A small-molecule ligand and the protein it binds are described below.
Small molecule (SMILES): C[C@@H](Oc1cc[n+]([O-])c2ccccc12)c1cn(-c2ccc(Cl)cc2)nn1

Binding-site contacts:
Ligand atom C21 contacts residue TYR319 of chain 1.B at 3.9 Å (hydrophobic).
Ligand atom C9 contacts residue IMP1 of chain 1.P at 3.5 Å.
Ligand atom C14 contacts residue GLU290 of chain 1.D at 3.9 Å.
Ligand atom C8 contacts residue IMP1 of chain 1.P at 3.4 Å.
Ligand atom C18 contacts residue PRO28 of chain 1.B at 3.8 Å (hydrophobic).
Ligand atom C21 contacts residue ALA127 of chain 1.D at 3.7 Å (hydrophobic).
Ligand atom C7 contacts residue ALA127 of chain 1.D at 3.5 Å (hydrophobic).
Ligand atom C20 contacts residue PRO28 of chain 1.B at 4.2 Å (hydrophobic).
Ligand atom C9 contacts residue ALA127 of chain 1.D at 4.1 Å (hydrophobic).
Ligand atom C3 contacts residue MET265 of chain 1.D at 3.8 Å (hydrophobic).
Ligand atom C2 contacts residue GLY266 of chain 1.D at 3.9 Å.
Ligand atom C8 contacts residue ALA127 of chain 1.D at 3.9 Å (hydrophobic).
Ligand atom C8 contacts residue THR184 of chain 1.D at 4.1 Å.
Ligand atom C12 contacts residue GLU290 of chain 1.D at 3.3 Å.
Ligand atom C12 contacts residue MET271 of chain 1.D at 4.1 Å (hydrophobic).
Ligand atom C6 contacts residue ALA127 of chain 1.D at 3.8 Å (hydrophobic).
Ligand atom C15 contacts residue GLU290 of chain 1.D at 3.0 Å.
Ligand atom O1 contacts residue GLU290 of chain 1.D at 3.7 Å.
Ligand atom C21 contacts residue GLU290 of chain 1.D at 3.7 Å.
Ligand atom C16 contacts residue ALA127 of chain 1.D at 3.8 Å (hydrophobic).
Ligand atom C11 contacts residue GLY266 of chain 1.D at 4.1 Å.
Ligand atom C11 contacts residue GLU290 of chain 1.D at 3.9 Å.
Ligand atom C7 contacts residue IMP1 of chain 1.P at 3.7 Å.
Ligand atom CL1 contacts residue TYR319 of chain 1.B at 3.5 Å.
Ligand atom C1 contacts residue GLY266 of chain 1.D at 3.9 Å.
Ligand atom O1 contacts residue GLY266 of chain 1.D at 3.9 Å.
Ligand atom N3 contacts residue ALA127 of chain 1.D at 3.9 Å.
Ligand atom CL1 contacts residue GLY318 of chain 1.B at 3.2 Å.
Ligand atom N4 contacts residue MET265 of chain 1.D at 4.0 Å.
Ligand atom C2 contacts residue MET265 of chain 1.D at 3.8 Å (hydrophobic).
Ligand atom C20 contacts residue TYR319 of chain 1.B at 3.7 Å (hydrophobic).
Ligand atom C6 contacts residue IMP1 of chain 1.P at 4.2 Å.
Ligand atom C19 contacts residue PRO28 of chain 1.B at 3.8 Å (hydrophobic).
Ligand atom N3 contacts residue GLU290 of chain 1.D at 4.0 Å.
Ligand atom CL1 contacts residue HIS128 of chain 1.D at 3.9 Å.
Ligand atom O2 contacts residue MET265 of chain 1.D at 3.8 Å.
Ligand atom CL1 contacts residue PRO28 of chain 1.B at 4.0 Å.
Ligand atom C15 contacts residue ALA127 of chain 1.D at 3.7 Å (hydrophobic).
Ligand atom C10 contacts residue IMP1 of chain 1.P at 4.0 Å.
Ligand atom C12 contacts residue VAL288 of chain 1.D at 3.6 Å (hydrophobic).

Sequence of chain 1.D:
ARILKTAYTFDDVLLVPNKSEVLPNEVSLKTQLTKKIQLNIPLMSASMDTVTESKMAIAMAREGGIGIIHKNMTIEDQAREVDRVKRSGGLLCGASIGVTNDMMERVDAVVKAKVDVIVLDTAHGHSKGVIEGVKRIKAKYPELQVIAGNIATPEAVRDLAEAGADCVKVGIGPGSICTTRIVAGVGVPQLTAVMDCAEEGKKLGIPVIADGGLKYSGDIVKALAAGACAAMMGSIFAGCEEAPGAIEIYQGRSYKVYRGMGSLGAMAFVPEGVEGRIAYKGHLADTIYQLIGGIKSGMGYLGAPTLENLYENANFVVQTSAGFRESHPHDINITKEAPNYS

Sequence of chain 1.B:
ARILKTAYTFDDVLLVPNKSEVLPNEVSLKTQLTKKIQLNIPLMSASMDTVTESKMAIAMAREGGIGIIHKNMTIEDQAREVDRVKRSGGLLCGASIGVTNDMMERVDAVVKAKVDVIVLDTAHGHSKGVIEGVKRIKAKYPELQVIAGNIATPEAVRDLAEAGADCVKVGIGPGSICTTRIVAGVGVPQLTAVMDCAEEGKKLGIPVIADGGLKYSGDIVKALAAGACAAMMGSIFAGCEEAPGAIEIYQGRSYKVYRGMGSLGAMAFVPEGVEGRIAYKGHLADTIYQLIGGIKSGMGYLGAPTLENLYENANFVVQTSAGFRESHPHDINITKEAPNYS